This small molecule binds to this protein.
Small molecule (SMILES): OC[C@H]1O[C@H](O[C@H]2[C@H](O)[C@@H](O)[C@@H](O)O[C@@H]2CO)[C@H](O)[C@@H](O)[C@@H]1O

Binding-site contacts:
Ligand atom O2 contacts residue TRP64 of chain 1.A at 3.2 Å (h-bond).
Ligand atom C2 contacts residue TRP232 of chain 1.A at 3.9 Å (hydrophobic).
Ligand atom C2 contacts residue GLU113 of chain 1.A at 3.6 Å.
Ligand atom O2 contacts residue ASP67 of chain 1.A at 2.6 Å (salt-bridge).
Ligand atom O2 contacts residue GLU113 of chain 1.A at 2.9 Å (salt-bridge).
Ligand atom O2 contacts residue ALA65 of chain 1.A at 3.5 Å.
Ligand atom O3 contacts residue ALA65 of chain 1.A at 3.3 Å.
Ligand atom O4 contacts residue ARG68 of chain 1.A at 2.8 Å (salt-bridge).
Ligand atom C1 contacts residue LYS17 of chain 1.A at 3.3 Å.
Ligand atom O4 contacts residue TRP342 of chain 1.A at 3.9 Å.
Ligand atom O4 contacts residue ARG346 of chain 1.A at 3.5 Å (salt-bridge).
Ligand atom O3 contacts residue ARG68 of chain 1.A at 2.8 Å (salt-bridge).
Ligand atom O6 contacts residue GLU155 of chain 1.A at 2.6 Å (salt-bridge).
Ligand atom O1 contacts residue ASN14 of chain 1.A at 3.1 Å (h-bond).
Ligand atom O3 contacts residue ASP67 of chain 1.A at 2.6 Å (salt-bridge).
Ligand atom C4 contacts residue TRP342 of chain 1.A at 3.6 Å (hydrophobic).
Ligand atom C6 contacts residue TYR157 of chain 1.A at 3.7 Å (hydrophobic).
Ligand atom C1 contacts residue TYR157 of chain 1.A at 3.6 Å (hydrophobic).
Ligand atom O2 contacts residue LYS17 of chain 1.A at 2.6 Å (salt-bridge).
Ligand atom C3 contacts residue ASP67 of chain 1.A at 3.5 Å.
Ligand atom O3 contacts residue TRP342 of chain 1.A at 3.7 Å.
Ligand atom C6 contacts residue GLU155 of chain 1.A at 3.5 Å.
Ligand atom C2 contacts residue LYS17 of chain 1.A at 3.5 Å.
Ligand atom O3 contacts residue GLU113 of chain 1.A at 3.9 Å.
Ligand atom O6 contacts residue TYR157 of chain 1.A at 3.3 Å (h-bond).
Ligand atom O6 contacts residue PRO156 of chain 1.A at 3.3 Å.
Ligand atom C4 contacts residue ARG68 of chain 1.A at 3.8 Å.
Ligand atom C1 contacts residue TRP232 of chain 1.A at 3.8 Å (hydrophobic).
Ligand atom C6 contacts residue PRO156 of chain 1.A at 3.9 Å (hydrophobic).
Ligand atom C6 contacts residue ARG346 of chain 1.A at 3.8 Å.
Ligand atom C2 contacts residue ASP67 of chain 1.A at 3.3 Å.
Ligand atom O5 contacts residue ASP16 of chain 1.A at 3.9 Å.
Ligand atom O5 contacts residue TYR157 of chain 1.A at 3.3 Å.
Ligand atom O1 contacts residue ASP16 of chain 1.A at 3.0 Å (salt-bridge).
Ligand atom O3 contacts residue TRP64 of chain 1.A at 3.4 Å (h-bond).
Ligand atom C1 contacts residue ASP16 of chain 1.A at 3.6 Å.
Ligand atom C6 contacts residue TRP342 of chain 1.A at 3.7 Å (hydrophobic).
Ligand atom C3 contacts residue TRP64 of chain 1.A at 3.6 Å (hydrophobic).
Ligand atom O1 contacts residue LYS17 of chain 1.A at 3.1 Å (salt-bridge).
Ligand atom C6 contacts residue PHE158 of chain 1.A at 3.8 Å (hydrophobic).

Sequence of chain 1.A:
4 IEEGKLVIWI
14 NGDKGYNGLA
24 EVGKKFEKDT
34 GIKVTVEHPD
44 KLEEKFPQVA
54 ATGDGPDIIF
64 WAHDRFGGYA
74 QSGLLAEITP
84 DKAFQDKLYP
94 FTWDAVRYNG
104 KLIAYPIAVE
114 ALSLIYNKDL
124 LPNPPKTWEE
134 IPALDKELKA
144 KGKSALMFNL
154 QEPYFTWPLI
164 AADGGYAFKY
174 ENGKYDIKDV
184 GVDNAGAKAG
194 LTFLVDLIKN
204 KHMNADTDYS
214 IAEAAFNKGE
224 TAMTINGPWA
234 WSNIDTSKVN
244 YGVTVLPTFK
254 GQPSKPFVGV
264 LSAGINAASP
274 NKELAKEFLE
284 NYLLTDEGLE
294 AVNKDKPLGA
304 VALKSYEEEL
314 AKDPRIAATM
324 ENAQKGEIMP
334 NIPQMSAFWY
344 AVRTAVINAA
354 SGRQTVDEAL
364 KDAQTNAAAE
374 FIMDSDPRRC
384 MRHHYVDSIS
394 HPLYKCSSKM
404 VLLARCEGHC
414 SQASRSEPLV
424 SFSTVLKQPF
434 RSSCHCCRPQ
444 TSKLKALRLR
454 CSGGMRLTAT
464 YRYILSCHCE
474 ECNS